The small molecule below binds the protein below.
Small molecule (SMILES): Nc1nc2c(ncn2C[C@@H](COCP(=O)(O)O)OC[C@@H](O)P(=O)(O)O)c(=O)[nH]1

Binding-site contacts:
Ligand atom P13 contacts residue THR138 of chain 1.A at 3.4 Å.
Ligand atom N01 contacts residue ASP193 of chain 1.A at 3.3 Å (salt-bridge).
Ligand atom O15 contacts residue GLY139 of chain 1.A at 2.9 Å (h-bond).
Ligand atom O28 contacts residue PHE186 of chain 1.A at 3.6 Å.
Ligand atom O16 contacts residue THR141 of chain 1.A at 2.5 Å (h-bond).
Ligand atom O16 contacts residue THR138 of chain 1.A at 3.2 Å (h-bond).
Ligand atom O14 contacts residue ASP137 of chain 1.A at 3.2 Å.
Ligand atom C11 contacts residue THR141 of chain 1.A at 3.5 Å.
Ligand atom N03 contacts residue LEU192 of chain 1.A at 3.7 Å.
Ligand atom O14 contacts residue GLY139 of chain 1.A at 3.9 Å.
Ligand atom C27 contacts residue ILE135 of chain 1.A at 3.5 Å (hydrophobic).
Ligand atom N03 contacts residue PHE186 of chain 1.A at 3.7 Å.
Ligand atom O16 contacts residue LYS140 of chain 1.A at 3.8 Å.
Ligand atom O28 contacts residue LYS185 of chain 1.A at 3.6 Å (salt-bridge).
Ligand atom N01 contacts residue PHE186 of chain 1.A at 3.8 Å.
Ligand atom O16 contacts residue GLY139 of chain 1.A at 4.0 Å.
Ligand atom O14 contacts residue THR138 of chain 1.A at 2.7 Å (h-bond).
Ligand atom O28 contacts residue VAL187 of chain 1.A at 3.3 Å (h-bond).
Ligand atom P13 contacts residue THR141 of chain 1.A at 3.5 Å.
Ligand atom O15 contacts residue THR138 of chain 1.A at 3.4 Å (h-bond).
Ligand atom O15 contacts residue ASP137 of chain 1.A at 3.2 Å (salt-bridge).
Ligand atom O12 contacts residue THR141 of chain 1.A at 3.3 Å (h-bond).
Ligand atom C27 contacts residue VAL187 of chain 1.A at 3.9 Å (hydrophobic).
Ligand atom C02 contacts residue LEU192 of chain 1.A at 3.5 Å (hydrophobic).
Ligand atom O28 contacts residue ILE135 of chain 1.A at 3.6 Å.
Ligand atom C24 contacts residue ASP137 of chain 1.A at 3.9 Å.
Ligand atom N04 contacts residue PHE186 of chain 1.A at 3.8 Å.
Ligand atom N03 contacts residue VAL187 of chain 1.A at 2.9 Å (h-bond).
Ligand atom C27 contacts residue PHE186 of chain 1.A at 3.7 Å (hydrophobic).
Ligand atom N25 contacts residue ILE135 of chain 1.A at 3.8 Å.
Ligand atom P13 contacts residue GLY139 of chain 1.A at 3.8 Å.
Ligand atom C26 contacts residue ILE135 of chain 1.A at 3.5 Å (hydrophobic).
Ligand atom O28 contacts residue LYS165 of chain 1.A at 3.2 Å (salt-bridge).
Ligand atom C05 contacts residue PHE186 of chain 1.A at 3.9 Å (hydrophobic).
Ligand atom C02 contacts residue VAL187 of chain 1.A at 3.4 Å (hydrophobic).
Ligand atom C02 contacts residue PHE186 of chain 1.A at 3.5 Å (hydrophobic).
Ligand atom C26 contacts residue PHE186 of chain 1.A at 3.8 Å (hydrophobic).
Ligand atom C10 contacts residue ASP137 of chain 1.A at 3.6 Å.
Ligand atom N01 contacts residue VAL187 of chain 1.A at 3.0 Å (h-bond).
Ligand atom N01 contacts residue LEU192 of chain 1.A at 3.6 Å.

Sequence of chain 1.A:
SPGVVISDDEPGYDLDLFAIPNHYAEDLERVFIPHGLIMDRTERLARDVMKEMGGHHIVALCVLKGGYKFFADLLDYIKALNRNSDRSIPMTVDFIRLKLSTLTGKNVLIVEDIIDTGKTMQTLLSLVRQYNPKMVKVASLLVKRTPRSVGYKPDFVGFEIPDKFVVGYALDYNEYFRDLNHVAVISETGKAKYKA